Sequence of chain 2.B:
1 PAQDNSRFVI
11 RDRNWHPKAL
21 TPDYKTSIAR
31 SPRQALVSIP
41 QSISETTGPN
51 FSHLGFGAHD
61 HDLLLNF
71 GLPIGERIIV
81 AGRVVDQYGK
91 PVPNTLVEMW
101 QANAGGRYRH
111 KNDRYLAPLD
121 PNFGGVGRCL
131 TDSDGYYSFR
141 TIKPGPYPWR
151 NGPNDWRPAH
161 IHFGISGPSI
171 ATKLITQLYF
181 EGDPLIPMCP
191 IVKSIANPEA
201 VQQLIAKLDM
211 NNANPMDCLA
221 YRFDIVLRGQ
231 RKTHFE

Binding-site contacts:
Ligand atom C2 contacts residue PRO15 of chain 2.A at 3.5 Å (hydrophobic).
Ligand atom C5 contacts residue TYR147 of chain 2.B at 3.9 Å (hydrophobic).
Ligand atom C3 contacts residue ILE191 of chain 2.B at 3.9 Å (hydrophobic).
Ligand atom O1 contacts residue PRO15 of chain 2.A at 3.8 Å.
Ligand atom O3 contacts residue HIS162 of chain 2.B at 2.9 Å.
Ligand atom O1 contacts residue ILE191 of chain 2.B at 3.6 Å.
Ligand atom O4 contacts residue FE1 of chain 2.N at 2.0 Å.
Ligand atom C5 contacts residue ARG157 of chain 2.B at 3.9 Å.
Ligand atom C4 contacts residue PRO15 of chain 2.A at 3.7 Å (hydrophobic).
Ligand atom O3 contacts residue ARG157 of chain 2.B at 2.8 Å (salt-bridge).
Ligand atom C3 contacts residue PRO15 of chain 2.A at 3.3 Å (hydrophobic).
Ligand atom C6 contacts residue CYN1 of chain 2.M at 3.0 Å.
Ligand atom C2 contacts residue GLY14 of chain 2.A at 3.9 Å.
Ligand atom N1 contacts residue CYN1 of chain 2.M at 2.9 Å.
Ligand atom O4 contacts residue CYN1 of chain 2.M at 3.1 Å.
Ligand atom O2 contacts residue PRO15 of chain 2.A at 4.0 Å.
Ligand atom O3 contacts residue CYN1 of chain 2.M at 3.0 Å.
Ligand atom C7 contacts residue PRO15 of chain 2.A at 3.5 Å (hydrophobic).
Ligand atom C7 contacts residue ILE191 of chain 2.B at 3.8 Å (hydrophobic).
Ligand atom C4 contacts residue TRP149 of chain 2.B at 3.9 Å (hydrophobic).
Ligand atom O1 contacts residue ARG133 of chain 2.A at 3.9 Å.
Ligand atom O3 contacts residue FE1 of chain 2.N at 2.3 Å.
Ligand atom O4 contacts residue ARG157 of chain 2.B at 3.6 Å.
Ligand atom O1 contacts residue TYR24 of chain 2.B at 2.3 Å (h-bond).
Ligand atom C6 contacts residue ARG157 of chain 2.B at 3.7 Å.
Ligand atom C5 contacts residue CYN1 of chain 2.M at 3.8 Å.
Ligand atom C6 contacts residue FE1 of chain 2.N at 2.8 Å.
Ligand atom O2 contacts residue TRP149 of chain 2.B at 3.5 Å.
Ligand atom O2 contacts residue ARG133 of chain 2.A at 3.9 Å.
Ligand atom O4 contacts residue HIS160 of chain 2.B at 3.3 Å (h-bond).
Ligand atom N1 contacts residue FE1 of chain 2.N at 2.8 Å.
Ligand atom C2 contacts residue CYN1 of chain 2.M at 3.6 Å.
Ligand atom N1 contacts residue ARG157 of chain 2.B at 3.4 Å (salt-bridge).
Ligand atom C2 contacts residue ILE191 of chain 2.B at 3.6 Å (hydrophobic).
Ligand atom C7 contacts residue TYR24 of chain 2.B at 3.4 Å (hydrophobic).
Ligand atom O3 contacts residue HIS160 of chain 2.B at 3.2 Å (h-bond).
Ligand atom O4 contacts residue TYR108 of chain 2.B at 3.3 Å (h-bond).
Ligand atom O3 contacts residue GLN177 of chain 2.B at 3.8 Å.
Ligand atom O1 contacts residue THR12 of chain 2.A at 3.9 Å.
Ligand atom O2 contacts residue TYR24 of chain 2.B at 3.9 Å.

Sequence of chain 2.A:
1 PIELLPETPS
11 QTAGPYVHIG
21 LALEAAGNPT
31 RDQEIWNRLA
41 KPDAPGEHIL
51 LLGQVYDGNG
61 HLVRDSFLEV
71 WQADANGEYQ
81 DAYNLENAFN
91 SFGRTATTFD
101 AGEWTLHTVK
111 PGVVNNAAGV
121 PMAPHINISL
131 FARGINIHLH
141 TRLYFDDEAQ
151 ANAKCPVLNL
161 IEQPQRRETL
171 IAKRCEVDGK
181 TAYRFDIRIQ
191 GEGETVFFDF

This protein binds this small molecule.
Small molecule (SMILES): O=C(O)c1ccc(O)[n+]([O-])c1